The protein below binds the small molecule below.
Small molecule (SMILES): Ic1cccc(CNc2c3c(nc4ccccc24)CCCC3)c1

Sequence of chain 1.A:
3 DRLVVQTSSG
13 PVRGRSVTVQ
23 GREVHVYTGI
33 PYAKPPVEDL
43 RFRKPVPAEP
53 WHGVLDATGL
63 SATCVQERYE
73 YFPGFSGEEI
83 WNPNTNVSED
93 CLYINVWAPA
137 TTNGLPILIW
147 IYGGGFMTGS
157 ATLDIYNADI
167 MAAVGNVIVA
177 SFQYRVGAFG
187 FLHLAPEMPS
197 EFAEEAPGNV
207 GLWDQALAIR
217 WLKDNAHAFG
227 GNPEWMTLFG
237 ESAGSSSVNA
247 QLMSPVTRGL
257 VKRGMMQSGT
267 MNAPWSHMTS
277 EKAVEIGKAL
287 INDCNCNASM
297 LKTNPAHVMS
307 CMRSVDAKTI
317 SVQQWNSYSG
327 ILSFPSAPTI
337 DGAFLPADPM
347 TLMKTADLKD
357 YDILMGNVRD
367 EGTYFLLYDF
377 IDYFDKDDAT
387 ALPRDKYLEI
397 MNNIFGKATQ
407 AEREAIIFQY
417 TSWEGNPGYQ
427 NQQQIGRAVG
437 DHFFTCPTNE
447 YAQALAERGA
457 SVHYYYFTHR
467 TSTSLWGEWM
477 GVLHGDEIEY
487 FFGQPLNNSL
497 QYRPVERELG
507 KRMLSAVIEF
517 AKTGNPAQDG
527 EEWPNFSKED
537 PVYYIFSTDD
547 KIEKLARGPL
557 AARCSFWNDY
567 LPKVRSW

Binding-site contacts:
Ligand atom C10 contacts residue TRP83 of chain 1.A at 3.4 Å (hydrophobic).
Ligand atom C3 contacts residue GLY149 of chain 1.A at 3.8 Å.
Ligand atom I1 contacts residue PHE330 of chain 1.A at 3.7 Å.
Ligand atom N2 contacts residue TRP83 of chain 1.A at 3.6 Å.
Ligand atom C2 contacts residue GLU237 of chain 1.A at 3.4 Å.
Ligand atom I1 contacts residue TYR71 of chain 1.A at 3.7 Å.
Ligand atom C15 contacts residue TYR71 of chain 1.A at 3.5 Å (hydrophobic).
Ligand atom C8 contacts residue LEU479 of chain 1.A at 3.8 Å (hydrophobic).
Ligand atom C12 contacts residue TYR370 of chain 1.A at 3.8 Å (hydrophobic).
Ligand atom C17 contacts residue TYR71 of chain 1.A at 3.2 Å (hydrophobic).
Ligand atom N1 contacts residue HIS480 of chain 1.A at 3.9 Å.
Ligand atom C8 contacts residue TYR370 of chain 1.A at 3.9 Å (hydrophobic).
Ligand atom C1 contacts residue TRP83 of chain 1.A at 3.4 Å (hydrophobic).
Ligand atom C9 contacts residue TYR370 of chain 1.A at 3.5 Å (hydrophobic).
Ligand atom C3 contacts residue GLY150 of chain 1.A at 3.5 Å.
Ligand atom C9 contacts residue TRP83 of chain 1.A at 3.4 Å (hydrophobic).
Ligand atom C7 contacts residue TYR374 of chain 1.A at 3.8 Å (hydrophobic).
Ligand atom C13 contacts residue TYR370 of chain 1.A at 3.5 Å (hydrophobic).
Ligand atom C1 contacts residue TYR370 of chain 1.A at 3.8 Å (hydrophobic).
Ligand atom C12 contacts residue TRP83 of chain 1.A at 3.4 Å (hydrophobic).
Ligand atom C11 contacts residue TRP83 of chain 1.A at 3.6 Å (hydrophobic).
Ligand atom C13 contacts residue TRP83 of chain 1.A at 3.3 Å (hydrophobic).
Ligand atom C20 contacts residue TYR71 of chain 1.A at 3.8 Å (hydrophobic).
Ligand atom C18 contacts residue PHE371 of chain 1.A at 3.8 Å (hydrophobic).
Ligand atom C8 contacts residue TRP472 of chain 1.A at 3.3 Å (hydrophobic).
Ligand atom C16 contacts residue TYR71 of chain 1.A at 3.4 Å (hydrophobic).
Ligand atom C7 contacts residue TRP472 of chain 1.A at 3.3 Å (hydrophobic).
Ligand atom C19 contacts residue TYR71 of chain 1.A at 3.9 Å (hydrophobic).
Ligand atom C1 contacts residue GLU237 of chain 1.A at 3.9 Å.
Ligand atom N1 contacts residue TRP83 of chain 1.A at 3.3 Å.
Ligand atom I1 contacts residue GLY150 of chain 1.A at 3.7 Å.
Ligand atom C5 contacts residue TRP83 of chain 1.A at 3.5 Å (hydrophobic).
Ligand atom C5 contacts residue TYR370 of chain 1.A at 3.9 Å (hydrophobic).
Ligand atom C18 contacts residue TYR71 of chain 1.A at 3.6 Å (hydrophobic).
Ligand atom C14 contacts residue TYR71 of chain 1.A at 3.5 Å (hydrophobic).
Ligand atom C11 contacts residue TYR370 of chain 1.A at 3.5 Å (hydrophobic).
Ligand atom N1 contacts residue TYR370 of chain 1.A at 3.4 Å (h-bond).
Ligand atom C6 contacts residue TRP83 of chain 1.A at 3.7 Å (hydrophobic).
Ligand atom C10 contacts residue TYR370 of chain 1.A at 3.2 Å (hydrophobic).
Ligand atom C8 contacts residue TRP83 of chain 1.A at 3.9 Å (hydrophobic).